The small molecule below binds the protein below.
Small molecule (SMILES): O=C([O-])C(=O)[O-]

Sequence of chain 2.A:
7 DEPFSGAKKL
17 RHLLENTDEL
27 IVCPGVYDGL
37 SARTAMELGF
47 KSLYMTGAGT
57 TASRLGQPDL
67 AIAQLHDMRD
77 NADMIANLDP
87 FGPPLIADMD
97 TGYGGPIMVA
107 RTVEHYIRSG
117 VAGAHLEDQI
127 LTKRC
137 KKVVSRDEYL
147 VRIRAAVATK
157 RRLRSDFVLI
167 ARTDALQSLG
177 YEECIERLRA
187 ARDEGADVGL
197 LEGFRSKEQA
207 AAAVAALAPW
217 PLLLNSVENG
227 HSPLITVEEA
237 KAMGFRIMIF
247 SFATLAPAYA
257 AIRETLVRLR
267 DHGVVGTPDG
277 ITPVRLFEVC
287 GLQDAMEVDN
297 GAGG

Binding-site contacts:
Ligand atom O1 contacts residue GLY53 of chain 2.A at 3.0 Å (h-bond).
Ligand atom O4 contacts residue HIS121 of chain 2.A at 4.5 Å.
Ligand atom C1 contacts residue GLY53 of chain 2.A at 3.7 Å.
Ligand atom O3 contacts residue TYR50 of chain 2.A at 3.8 Å.
Ligand atom C2 contacts residue TYR50 of chain 2.A at 3.0 Å (hydrophobic).
Ligand atom O1 contacts residue MN1 of chain 2.C at 2.3 Å.
Ligand atom C2 contacts residue ASP94 of chain 2.A at 4.1 Å.
Ligand atom O3 contacts residue ALA54 of chain 2.A at 4.1 Å.
Ligand atom O2 contacts residue ARG168 of chain 2.A at 2.8 Å (salt-bridge).
Ligand atom C2 contacts residue ARG168 of chain 2.A at 3.7 Å.
Ligand atom C1 contacts residue MN1 of chain 2.C at 3.0 Å.
Ligand atom O1 contacts residue ALA54 of chain 2.A at 2.9 Å (h-bond).
Ligand atom O3 contacts residue SER247 of chain 2.A at 3.3 Å (h-bond).
Ligand atom O2 contacts residue HIS121 of chain 2.A at 3.6 Å.
Ligand atom C1 contacts residue ALA54 of chain 2.A at 3.9 Å (hydrophobic).
Ligand atom O2 contacts residue ASP94 of chain 2.A at 3.6 Å.
Ligand atom O2 contacts residue MN1 of chain 2.C at 2.4 Å.
Ligand atom C2 contacts residue SER247 of chain 2.A at 3.7 Å.
Ligand atom O3 contacts residue GLY53 of chain 2.A at 4.0 Å.
Ligand atom C2 contacts residue MN1 of chain 2.C at 3.0 Å.
Ligand atom C1 contacts residue THR52 of chain 2.A at 3.3 Å.
Ligand atom C1 contacts residue SER247 of chain 2.A at 4.0 Å.
Ligand atom O4 contacts residue SER247 of chain 2.A at 2.6 Å (h-bond).
Ligand atom C1 contacts residue TYR50 of chain 2.A at 3.4 Å (hydrophobic).
Ligand atom C2 contacts residue HIS121 of chain 2.A at 4.3 Å.
Ligand atom O1 contacts residue ASP94 of chain 2.A at 3.1 Å (salt-bridge).
Ligand atom O2 contacts residue TYR50 of chain 2.A at 3.5 Å (h-bond).
Ligand atom O3 contacts residue MN1 of chain 2.C at 4.4 Å.
Ligand atom O3 contacts residue PHE248 of chain 2.A at 4.4 Å.
Ligand atom O4 contacts residue TYR50 of chain 2.A at 3.2 Å (h-bond).
Ligand atom O1 contacts residue THR52 of chain 2.A at 3.3 Å (h-bond).
Ligand atom O1 contacts residue TYR50 of chain 2.A at 4.0 Å.
Ligand atom O1 contacts residue ASP65 of chain 2.A at 4.2 Å.
Ligand atom C1 contacts residue ASP94 of chain 2.A at 3.9 Å.
Ligand atom O4 contacts residue ARG168 of chain 2.A at 4.0 Å.
Ligand atom O3 contacts residue THR52 of chain 2.A at 2.5 Å (h-bond).
Ligand atom O4 contacts residue MN1 of chain 2.C at 4.4 Å.
Ligand atom O4 contacts residue ASN221 of chain 2.A at 3.4 Å (h-bond).